Sequence of chain 1.C:
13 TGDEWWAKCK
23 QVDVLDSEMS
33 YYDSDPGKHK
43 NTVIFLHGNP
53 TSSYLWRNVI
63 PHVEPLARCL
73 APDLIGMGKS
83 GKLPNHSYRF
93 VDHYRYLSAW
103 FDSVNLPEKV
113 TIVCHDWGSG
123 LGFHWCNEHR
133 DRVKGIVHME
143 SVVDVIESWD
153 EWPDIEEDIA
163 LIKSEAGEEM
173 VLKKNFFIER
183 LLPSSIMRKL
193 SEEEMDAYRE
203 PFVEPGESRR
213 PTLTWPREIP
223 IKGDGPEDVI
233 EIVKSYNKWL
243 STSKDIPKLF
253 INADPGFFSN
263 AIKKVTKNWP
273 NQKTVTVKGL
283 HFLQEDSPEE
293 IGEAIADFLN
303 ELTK

The small molecule below binds the protein below.
Small molecule (SMILES): O=C(Cc1ccc(O)cc1)Nc1ncc(-c2ccc(O)cc2)nc1Cc1ccccc1

Binding-site contacts:
Ligand atom C13 contacts residue PHE260 of chain 1.C at 3.3 Å (hydrophobic).
Ligand atom C28 contacts residue HIS283 of chain 1.C at 3.3 Å.
Ligand atom C11 contacts residue ASP118 of chain 1.C at 3.7 Å.
Ligand atom C21 contacts residue ASP160 of chain 1.C at 3.5 Å.
Ligand atom C31 contacts residue PHE259 of chain 1.C at 3.3 Å (hydrophobic).
Ligand atom C10 contacts residue ASP118 of chain 1.C at 3.2 Å.
Ligand atom C12 contacts residue ASP118 of chain 1.C at 3.4 Å.
Ligand atom C30 contacts residue SER187 of chain 1.C at 3.4 Å.
Ligand atom C26 contacts residue PHE260 of chain 1.C at 3.5 Å (hydrophobic).
Ligand atom O17 contacts residue PHE260 of chain 1.C at 3.6 Å.
Ligand atom C19 contacts residue LEU183 of chain 1.C at 3.5 Å (hydrophobic).
Ligand atom C16 contacts residue VAL144 of chain 1.C at 3.6 Å (hydrophobic).
Ligand atom C30 contacts residue LEU183 of chain 1.C at 3.5 Å (hydrophobic).
Ligand atom C2 contacts residue TRP119 of chain 1.C at 3.4 Å (hydrophobic).
Ligand atom O17 contacts residue TRP154 of chain 1.C at 3.4 Å.
Ligand atom C29 contacts residue PHE284 of chain 1.C at 3.4 Å (hydrophobic).
Ligand atom C5 contacts residue ILE161 of chain 1.C at 3.8 Å (hydrophobic).
Ligand atom O33 contacts residue ILE221 of chain 1.C at 3.8 Å.
Ligand atom C10 contacts residue TRP119 of chain 1.C at 3.2 Å (hydrophobic).
Ligand atom O25 contacts residue ASP160 of chain 1.C at 3.0 Å.
Ligand atom N1 contacts residue ASP118 of chain 1.C at 3.4 Å (salt-bridge).
Ligand atom C32 contacts residue PHE259 of chain 1.C at 3.3 Å (hydrophobic).
Ligand atom O17 contacts residue SER143 of chain 1.C at 2.8 Å (h-bond).
Ligand atom C12 contacts residue PHE260 of chain 1.C at 3.4 Å (hydrophobic).
Ligand atom C13 contacts residue VAL144 of chain 1.C at 3.7 Å (hydrophobic).
Ligand atom C12 contacts residue VAL144 of chain 1.C at 3.5 Å (hydrophobic).
Ligand atom C22 contacts residue ASP160 of chain 1.C at 3.5 Å.
Ligand atom C14 contacts residue SER143 of chain 1.C at 3.2 Å.
Ligand atom C14 contacts residue PHE260 of chain 1.C at 3.7 Å (hydrophobic).
Ligand atom C29 contacts residue LEU183 of chain 1.C at 3.6 Å (hydrophobic).
Ligand atom C11 contacts residue VAL144 of chain 1.C at 3.4 Å (hydrophobic).
Ligand atom C24 contacts residue LEU183 of chain 1.C at 3.7 Å (hydrophobic).
Ligand atom C29 contacts residue HIS283 of chain 1.C at 3.7 Å.
Ligand atom N7 contacts residue LEU183 of chain 1.C at 3.7 Å.
Ligand atom O33 contacts residue TRP119 of chain 1.C at 3.4 Å (h-bond).
Ligand atom C11 contacts residue PHE260 of chain 1.C at 3.8 Å (hydrophobic).
Ligand atom C13 contacts residue GLU142 of chain 1.C at 3.7 Å.
Ligand atom C13 contacts residue SER143 of chain 1.C at 3.1 Å.
Ligand atom C24 contacts residue PHE179 of chain 1.C at 3.8 Å (hydrophobic).
Ligand atom C20 contacts residue LEU183 of chain 1.C at 3.6 Å (hydrophobic).